Binding-site contacts:
Ligand atom C2 contacts residue ASP77 of chain 1.A at 4.0 Å.
Ligand atom P1 contacts residue LYS78 of chain 1.A at 3.8 Å.
Ligand atom O4 contacts residue TYR109 of chain 1.A at 3.9 Å.
Ligand atom O4' contacts residue ARG81 of chain 1.A at 3.1 Å (salt-bridge).
Ligand atom N3 contacts residue TYR109 of chain 1.A at 3.4 Å.
Ligand atom C4 contacts residue LEU83 of chain 1.A at 3.7 Å (hydrophobic).
Ligand atom O5P contacts residue ARG35 of chain 1.A at 2.9 Å (salt-bridge).
Ligand atom O5' contacts residue ARG35 of chain 1.A at 3.6 Å.
Ligand atom C5M contacts residue ARG35 of chain 1.A at 3.7 Å.
Ligand atom P2 contacts residue ARG35 of chain 1.A at 3.6 Å.
Ligand atom P1 contacts residue TYR79 of chain 1.A at 3.6 Å.
Ligand atom C2 contacts residue TYR109 of chain 1.A at 3.8 Å (hydrophobic).
Ligand atom O4P contacts residue CA1 of chain 1.C at 3.2 Å.
Ligand atom O4P contacts residue TYR107 of chain 1.A at 4.0 Å.
Ligand atom C4' contacts residue ARG81 of chain 1.A at 3.8 Å.
Ligand atom C5' contacts residue TYR107 of chain 1.A at 3.7 Å (hydrophobic).
Ligand atom O4 contacts residue LEU37 of chain 1.A at 3.8 Å.
Ligand atom C2' contacts residue TYR107 of chain 1.A at 3.7 Å (hydrophobic).
Ligand atom C5' contacts residue ARG81 of chain 1.A at 4.0 Å.
Ligand atom O4P contacts residue ARG35 of chain 1.A at 2.9 Å (salt-bridge).
Ligand atom C3' contacts residue TYR107 of chain 1.A at 3.9 Å (hydrophobic).
Ligand atom O2 contacts residue ASP77 of chain 1.A at 3.9 Å.
Ligand atom O4P contacts residue ASP40 of chain 1.A at 3.4 Å (salt-bridge).
Ligand atom O2 contacts residue TYR109 of chain 1.A at 4.1 Å.
Ligand atom O4 contacts residue LEU83 of chain 1.A at 3.6 Å.
Ligand atom O5' contacts residue ARG81 of chain 1.A at 3.0 Å (salt-bridge).
Ligand atom O2P contacts residue LYS78 of chain 1.A at 2.7 Å (salt-bridge).
Ligand atom C5M contacts residue TYR107 of chain 1.A at 3.7 Å (hydrophobic).
Ligand atom O5P contacts residue ARG81 of chain 1.A at 2.7 Å (salt-bridge).
Ligand atom O3' contacts residue LYS78 of chain 1.A at 3.5 Å (salt-bridge).
Ligand atom P2 contacts residue ARG81 of chain 1.A at 4.0 Å.
Ligand atom C5 contacts residue TYR107 of chain 1.A at 4.0 Å (hydrophobic).
Ligand atom N3 contacts residue LEU83 of chain 1.A at 3.9 Å.
Ligand atom O1P contacts residue TYR79 of chain 1.A at 2.6 Å (h-bond).
Ligand atom O6P contacts residue GLU43 of chain 1.A at 4.0 Å.
Ligand atom C5 contacts residue LEU83 of chain 1.A at 4.0 Å (hydrophobic).
Ligand atom C5M contacts residue LEU36 of chain 1.A at 4.0 Å (hydrophobic).
Ligand atom C2' contacts residue TYR109 of chain 1.A at 3.5 Å (hydrophobic).
Ligand atom O2P contacts residue TYR79 of chain 1.A at 3.5 Å (h-bond).
Ligand atom C4 contacts residue TYR109 of chain 1.A at 3.6 Å (hydrophobic).

This protein binds this small molecule.
Small molecule (SMILES): Cc1cn([C@H]2C[C@H](OP(=O)(O)O)[C@@H](COP(=O)(O)O)O2)c(=O)[nH]c1=O

Sequence of chain 1.A:
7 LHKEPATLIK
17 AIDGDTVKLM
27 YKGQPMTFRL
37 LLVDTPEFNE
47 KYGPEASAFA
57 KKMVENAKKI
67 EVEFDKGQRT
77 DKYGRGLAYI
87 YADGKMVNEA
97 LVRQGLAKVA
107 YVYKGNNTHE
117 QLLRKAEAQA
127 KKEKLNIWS